Binding-site contacts:
Ligand atom O1P contacts residue ARG332 of chain 1.B at 3.7 Å.
Ligand atom O4P contacts residue HIS50 of chain 1.B at 4.3 Å.
Ligand atom O3 contacts residue ILE255 of chain 1.B at 3.4 Å (h-bond).
Ligand atom P contacts residue TYR55 of chain 1.B at 3.3 Å.
Ligand atom O1P contacts residue THR270 of chain 1.B at 3.9 Å.
Ligand atom O1P contacts residue ARG254 of chain 1.B at 4.3 Å.
Ligand atom P contacts residue ARG317 of chain 1.B at 3.7 Å.
Ligand atom O1P contacts residue ARG54 of chain 1.B at 4.2 Å.
Ligand atom C3 contacts residue ASP272 of chain 1.B at 3.4 Å.
Ligand atom O2P contacts residue TYR55 of chain 1.B at 3.7 Å.
Ligand atom O3P contacts residue ARG332 of chain 1.B at 3.2 Å (salt-bridge).
Ligand atom C2 contacts residue ARG54 of chain 1.B at 4.0 Å.
Ligand atom O3 contacts residue ASP272 of chain 1.B at 4.3 Å.
Ligand atom P contacts residue ARG54 of chain 1.B at 4.0 Å.
Ligand atom O1 contacts residue GLY269 of chain 1.B at 4.2 Å.
Ligand atom O2 contacts residue PHE257 of chain 1.B at 3.4 Å.
Ligand atom C2 contacts residue ARG317 of chain 1.B at 3.4 Å.
Ligand atom C1 contacts residue ILE255 of chain 1.B at 3.8 Å (hydrophobic).
Ligand atom O2P contacts residue ARG317 of chain 1.B at 2.6 Å (salt-bridge).
Ligand atom C2 contacts residue ASP272 of chain 1.B at 4.2 Å.
Ligand atom O3 contacts residue ARG254 of chain 1.B at 3.1 Å (salt-bridge).
Ligand atom O3 contacts residue ARG54 of chain 1.B at 3.4 Å (salt-bridge).
Ligand atom O2 contacts residue ILE255 of chain 1.B at 3.6 Å.
Ligand atom O2P contacts residue ARG332 of chain 1.B at 2.6 Å (salt-bridge).
Ligand atom C3 contacts residue ARG254 of chain 1.B at 2.9 Å.
Ligand atom C2 contacts residue THR270 of chain 1.B at 3.7 Å.
Ligand atom C1 contacts residue ARG254 of chain 1.B at 3.4 Å.
Ligand atom C2 contacts residue ARG254 of chain 1.B at 3.0 Å.
Ligand atom O1 contacts residue ILE255 of chain 1.B at 3.0 Å (h-bond).
Ligand atom O3P contacts residue TYR55 of chain 1.B at 2.6 Å (h-bond).
Ligand atom O1 contacts residue ARG254 of chain 1.B at 3.0 Å (salt-bridge).
Ligand atom O1 contacts residue THR270 of chain 1.B at 3.1 Å.
Ligand atom O2 contacts residue THR270 of chain 1.B at 4.0 Å.
Ligand atom O4P contacts residue TYR55 of chain 1.B at 3.4 Å (h-bond).
Ligand atom C1 contacts residue THR270 of chain 1.B at 3.3 Å.
Ligand atom C3 contacts residue ARG54 of chain 1.B at 3.2 Å.
Ligand atom O3P contacts residue ARG54 of chain 1.B at 2.9 Å (salt-bridge).
Ligand atom O1P contacts residue ARG317 of chain 1.B at 2.8 Å (salt-bridge).
Ligand atom P contacts residue ARG332 of chain 1.B at 3.2 Å.
Ligand atom O4P contacts residue LYS354 of chain 1.B at 3.5 Å (salt-bridge).

This small molecule binds to this protein.
Small molecule (SMILES): O=C(O)[C@@H](CO)OP(=O)(O)O

Sequence of chain 1.B:
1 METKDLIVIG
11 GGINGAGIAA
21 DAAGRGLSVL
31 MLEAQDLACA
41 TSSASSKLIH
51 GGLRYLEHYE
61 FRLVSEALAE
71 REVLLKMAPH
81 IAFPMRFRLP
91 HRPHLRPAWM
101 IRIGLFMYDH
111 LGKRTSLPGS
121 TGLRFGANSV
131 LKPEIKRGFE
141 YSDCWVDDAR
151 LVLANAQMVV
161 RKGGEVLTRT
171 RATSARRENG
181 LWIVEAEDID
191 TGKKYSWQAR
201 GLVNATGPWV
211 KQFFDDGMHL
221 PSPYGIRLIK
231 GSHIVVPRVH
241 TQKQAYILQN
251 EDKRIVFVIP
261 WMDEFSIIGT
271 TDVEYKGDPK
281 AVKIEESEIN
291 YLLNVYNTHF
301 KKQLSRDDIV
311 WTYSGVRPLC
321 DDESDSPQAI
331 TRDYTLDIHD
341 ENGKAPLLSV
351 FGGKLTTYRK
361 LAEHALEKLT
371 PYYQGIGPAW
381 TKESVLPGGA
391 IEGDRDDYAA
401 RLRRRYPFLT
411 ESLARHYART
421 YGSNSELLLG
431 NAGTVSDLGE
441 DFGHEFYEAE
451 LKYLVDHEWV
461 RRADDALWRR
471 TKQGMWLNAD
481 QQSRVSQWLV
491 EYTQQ